Binding-site contacts:
Ligand atom CAG contacts residue VAL228 of chain 1.A at 3.8 Å (hydrophobic).
Ligand atom CAB contacts residue PRO230 of chain 1.A at 3.6 Å (hydrophobic).
Ligand atom CAT contacts residue PHE99 of chain 1.A at 3.5 Å (hydrophobic).
Ligand atom CAL contacts residue THR42 of chain 1.A at 3.8 Å.
Ligand atom CAS contacts residue PHE99 of chain 1.A at 3.7 Å (hydrophobic).
Ligand atom OBC contacts residue HIS219 of chain 1.A at 1.3 Å (h-bond).
Ligand atom CAE contacts residue ASN227 of chain 1.A at 3.4 Å.
Ligand atom CAA contacts residue VAL228 of chain 1.A at 3.8 Å (hydrophobic).
Ligand atom CBH contacts residue MET83 of chain 1.A at 3.8 Å (hydrophobic).
Ligand atom CAY contacts residue HIS219 of chain 1.A at 3.7 Å.
Ligand atom CBA contacts residue HIS219 of chain 1.A at 3.2 Å.
Ligand atom CAA contacts residue TRP78 of chain 1.A at 3.8 Å (hydrophobic).
Ligand atom CAC contacts residue LEU49 of chain 1.A at 3.8 Å (hydrophobic).
Ligand atom CBD contacts residue ALA45 of chain 1.A at 3.8 Å (hydrophobic).
Ligand atom CAD contacts residue ASN227 of chain 1.A at 3.7 Å.
Ligand atom CAB contacts residue VAL228 of chain 1.A at 3.7 Å (hydrophobic).
Ligand atom CAH contacts residue THR42 of chain 1.A at 3.6 Å.
Ligand atom OBC contacts residue ILE119 of chain 1.A at 3.8 Å.
Ligand atom OAJ contacts residue LEU220 of chain 1.A at 3.7 Å.
Ligand atom CAM contacts residue THR42 of chain 1.A at 3.7 Å.
Ligand atom OBI contacts residue LEU82 of chain 1.A at 3.8 Å.
Ligand atom OBI contacts residue ARG89 of chain 1.A at 2.7 Å (salt-bridge).
Ligand atom CAG contacts residue ASP46 of chain 1.A at 3.6 Å.
Ligand atom CAQ contacts residue LEU41 of chain 1.A at 3.6 Å (hydrophobic).
Ligand atom CBE contacts residue GLU48 of chain 1.A at 3.8 Å.
Ligand atom CAE contacts residue VAL228 of chain 1.A at 3.6 Å (hydrophobic).
Ligand atom CAU contacts residue PHE99 of chain 1.A at 3.6 Å (hydrophobic).
Ligand atom CAY contacts residue ILE119 of chain 1.A at 3.3 Å (hydrophobic).
Ligand atom OAJ contacts residue TRP78 of chain 1.A at 3.8 Å.
Ligand atom CBH contacts residue LEU123 of chain 1.A at 3.7 Å (hydrophobic).
Ligand atom CBH contacts residue LEU86 of chain 1.A at 3.5 Å (hydrophobic).
Ligand atom NAF contacts residue ASP46 of chain 1.A at 2.7 Å (salt-bridge).
Ligand atom CBG contacts residue PHE99 of chain 1.A at 3.8 Å (hydrophobic).
Ligand atom CBA contacts residue LEU220 of chain 1.A at 3.5 Å (hydrophobic).
Ligand atom CAE contacts residue ASP46 of chain 1.A at 3.7 Å.
Ligand atom CBD contacts residue LEU41 of chain 1.A at 3.8 Å (hydrophobic).
Ligand atom CAZ contacts residue HIS219 of chain 1.A at 2.6 Å.
Ligand atom OBI contacts residue GLU48 of chain 1.A at 3.1 Å (salt-bridge).
Ligand atom CAH contacts residue ASP46 of chain 1.A at 3.8 Å.
Ligand atom CAD contacts residue ASP46 of chain 1.A at 3.8 Å.

This protein binds this small molecule.
Small molecule (SMILES): Cc1c(-c2ccc(O)cc2)n(Cc2ccc(OCCN3CCCCCC3)cc2)c2ccc(O)cc12

Sequence of chain 1.A:
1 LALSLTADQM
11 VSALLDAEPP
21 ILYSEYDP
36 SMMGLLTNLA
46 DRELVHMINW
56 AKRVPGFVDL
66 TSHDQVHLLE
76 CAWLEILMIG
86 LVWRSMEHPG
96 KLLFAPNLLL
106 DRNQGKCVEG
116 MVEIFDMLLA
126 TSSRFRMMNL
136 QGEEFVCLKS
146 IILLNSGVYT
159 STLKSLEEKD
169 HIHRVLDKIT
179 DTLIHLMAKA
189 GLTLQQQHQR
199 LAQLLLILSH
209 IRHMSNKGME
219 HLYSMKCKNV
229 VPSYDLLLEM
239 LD